Sequence of chain 1.C:
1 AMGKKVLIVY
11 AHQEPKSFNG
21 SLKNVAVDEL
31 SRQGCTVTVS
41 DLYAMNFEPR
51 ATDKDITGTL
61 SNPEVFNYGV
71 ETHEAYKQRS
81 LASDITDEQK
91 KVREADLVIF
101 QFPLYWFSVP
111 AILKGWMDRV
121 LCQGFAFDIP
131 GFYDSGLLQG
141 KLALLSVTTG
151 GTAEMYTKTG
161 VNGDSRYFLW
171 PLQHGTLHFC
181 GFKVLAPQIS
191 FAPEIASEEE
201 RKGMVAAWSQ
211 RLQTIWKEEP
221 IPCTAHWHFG

Sequence of chain 1.D:
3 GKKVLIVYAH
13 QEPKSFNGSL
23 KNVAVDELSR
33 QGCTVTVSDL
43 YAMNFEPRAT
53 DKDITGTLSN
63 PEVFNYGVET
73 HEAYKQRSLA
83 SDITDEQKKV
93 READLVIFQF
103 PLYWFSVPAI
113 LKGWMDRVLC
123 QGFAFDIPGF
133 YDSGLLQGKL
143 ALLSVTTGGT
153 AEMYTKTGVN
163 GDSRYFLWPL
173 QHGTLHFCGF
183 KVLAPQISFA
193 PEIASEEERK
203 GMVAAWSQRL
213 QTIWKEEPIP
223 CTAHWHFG

Binding-site contacts:
Ligand atom C9 contacts residue PHE127 of chain 1.D at 4.1 Å (hydrophobic).
Ligand atom C8 contacts residue PHE127 of chain 1.D at 3.5 Å (hydrophobic).
Ligand atom C2 contacts residue PHE179 of chain 1.D at 4.2 Å (hydrophobic).
Ligand atom C5 contacts residue FAD1 of chain 1.L at 3.6 Å.
Ligand atom C7 contacts residue TRP106 of chain 1.C at 3.8 Å (hydrophobic).
Ligand atom N10 contacts residue FAD1 of chain 1.L at 3.6 Å (h-bond).
Ligand atom N9 contacts residue PHE179 of chain 1.D at 3.6 Å.
Ligand atom C6 contacts residue FAD1 of chain 1.L at 3.5 Å.
Ligand atom C2 contacts residue FAD1 of chain 1.L at 3.3 Å.
Ligand atom N9 contacts residue FAD1 of chain 1.L at 3.4 Å (h-bond).
Ligand atom C12 contacts residue FAD1 of chain 1.L at 3.3 Å.
Ligand atom C6 contacts residue GLN123 of chain 1.D at 4.5 Å.
Ligand atom C11 contacts residue PHE127 of chain 1.D at 3.4 Å (hydrophobic).
Ligand atom C8 contacts residue FAD1 of chain 1.L at 3.3 Å.
Ligand atom C1 contacts residue FAD1 of chain 1.L at 3.3 Å.
Ligand atom C11 contacts residue FAD1 of chain 1.L at 3.5 Å.
Ligand atom C12 contacts residue TRP106 of chain 1.C at 4.4 Å (hydrophobic).
Ligand atom C8 contacts residue LEU121 of chain 1.D at 4.3 Å (hydrophobic).
Ligand atom C8 contacts residue TRP106 of chain 1.C at 3.2 Å (hydrophobic).
Ligand atom C9 contacts residue FAD1 of chain 1.L at 3.2 Å.
Ligand atom C3 contacts residue GLY151 of chain 1.C at 4.0 Å.
Ligand atom C7 contacts residue LEU121 of chain 1.D at 3.7 Å (hydrophobic).
Ligand atom C4 contacts residue FAD1 of chain 1.L at 3.6 Å.
Ligand atom C5 contacts residue PHE127 of chain 1.D at 3.6 Å (hydrophobic).
Ligand atom C4 contacts residue GLY150 of chain 1.C at 4.2 Å.
Ligand atom C1 contacts residue PHE179 of chain 1.D at 3.6 Å (hydrophobic).
Ligand atom C7 contacts residue PHE127 of chain 1.D at 3.5 Å (hydrophobic).
Ligand atom C3 contacts residue GLY150 of chain 1.C at 4.0 Å.
Ligand atom C9 contacts residue TRP106 of chain 1.C at 4.2 Å (hydrophobic).
Ligand atom C7 contacts residue FAD1 of chain 1.L at 3.5 Å.
Ligand atom C3 contacts residue FAD1 of chain 1.L at 3.5 Å.
Ligand atom N10 contacts residue PHE127 of chain 1.D at 4.0 Å.
Ligand atom N9 contacts residue TRP106 of chain 1.C at 3.0 Å.
Ligand atom C6 contacts residue PHE127 of chain 1.D at 3.8 Å (hydrophobic).
Ligand atom C12 contacts residue PHE127 of chain 1.D at 3.5 Å (hydrophobic).
Ligand atom C14 contacts residue FAD1 of chain 1.L at 3.5 Å.
Ligand atom C13 contacts residue PHE179 of chain 1.D at 4.0 Å (hydrophobic).
Ligand atom C9 contacts residue PHE179 of chain 1.D at 4.0 Å (hydrophobic).
Ligand atom C13 contacts residue FAD1 of chain 1.L at 3.3 Å.

The small molecule below binds the protein below.
Small molecule (SMILES): Nc1c2ccccc2[nH+]c2ccccc12